Binding-site contacts:
Ligand atom O6 contacts residue SER343 of chain 1.H at 2.3 Å (h-bond).
Ligand atom C1 contacts residue GLY344 of chain 1.H at 4.2 Å.
Ligand atom O1B contacts residue SER343 of chain 1.H at 2.5 Å (h-bond).
Ligand atom C1 contacts residue SER343 of chain 1.H at 1.9 Å.
Ligand atom O8 contacts residue SER343 of chain 1.H at 4.5 Å.
Ligand atom O1B contacts residue LYS191 of chain 1.H at 3.4 Å (salt-bridge).
Ligand atom O1A contacts residue SER343 of chain 1.H at 2.8 Å (h-bond).
Ligand atom C2 contacts residue SER343 of chain 1.H at 1.4 Å.
Ligand atom C4 contacts residue SER343 of chain 1.H at 3.5 Å.
Ligand atom O1A contacts residue GLY344 of chain 1.H at 3.5 Å (h-bond).
Ligand atom C5 contacts residue SER343 of chain 1.H at 4.0 Å.
Ligand atom C3 contacts residue SER343 of chain 1.H at 2.8 Å.
Ligand atom C2 contacts residue GLY344 of chain 1.H at 4.4 Å.
Ligand atom C7 contacts residue SER343 of chain 1.H at 4.5 Å.
Ligand atom O6 contacts residue LYS191 of chain 1.H at 4.5 Å.
Ligand atom C3 contacts residue GLY344 of chain 1.H at 4.2 Å.
Ligand atom C6 contacts residue SER343 of chain 1.H at 3.2 Å.
Ligand atom O8 contacts residue LYS191 of chain 1.H at 4.3 Å.
Ligand atom C8 contacts residue LYS191 of chain 1.H at 4.2 Å.

A small-molecule ligand and the protein it binds are described below.
Small molecule (SMILES): C[C@H](O)[C@H](N)[C@@H]1O[C@](O)(C(=O)O)C[C@H](O)[C@@H]1N

Sequence of chain 1.H:
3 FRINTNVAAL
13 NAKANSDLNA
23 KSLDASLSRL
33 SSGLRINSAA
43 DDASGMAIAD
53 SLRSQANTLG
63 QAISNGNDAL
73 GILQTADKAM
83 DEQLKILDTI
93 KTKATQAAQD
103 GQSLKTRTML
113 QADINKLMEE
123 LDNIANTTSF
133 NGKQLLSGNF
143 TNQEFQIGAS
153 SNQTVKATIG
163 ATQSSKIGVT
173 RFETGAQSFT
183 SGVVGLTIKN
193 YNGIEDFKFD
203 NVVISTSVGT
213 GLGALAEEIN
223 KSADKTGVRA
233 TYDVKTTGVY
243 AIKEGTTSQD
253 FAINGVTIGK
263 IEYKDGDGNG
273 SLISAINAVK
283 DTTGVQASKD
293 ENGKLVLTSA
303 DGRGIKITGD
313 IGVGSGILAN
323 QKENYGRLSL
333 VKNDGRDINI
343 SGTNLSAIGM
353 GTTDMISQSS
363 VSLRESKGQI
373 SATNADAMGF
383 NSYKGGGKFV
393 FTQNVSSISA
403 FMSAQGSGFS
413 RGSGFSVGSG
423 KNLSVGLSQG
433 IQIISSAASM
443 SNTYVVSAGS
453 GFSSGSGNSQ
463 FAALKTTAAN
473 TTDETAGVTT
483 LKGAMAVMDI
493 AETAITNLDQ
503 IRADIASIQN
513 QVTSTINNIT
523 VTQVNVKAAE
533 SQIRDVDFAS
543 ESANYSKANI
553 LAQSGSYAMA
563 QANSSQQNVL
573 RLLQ